Binding-site contacts:
Ligand atom C1 contacts residue LEU156 of chain 1.B at 4.4 Å (hydrophobic).
Ligand atom C4 contacts residue ASN132 of chain 1.B at 4.2 Å.
Ligand atom C6 contacts residue EDO1 of chain 1.HA at 3.8 Å.
Ligand atom O7 contacts residue THR110 of chain 1.B at 3.7 Å.
Ligand atom N2 contacts residue ASN132 of chain 1.B at 2.9 Å (h-bond).
Ligand atom C5 contacts residue ASN132 of chain 1.B at 3.7 Å.
Ligand atom C8 contacts residue LEU108 of chain 1.B at 4.0 Å (hydrophobic).
Ligand atom C5 contacts residue EDO1 of chain 1.HA at 3.4 Å.
Ligand atom C8 contacts residue THR110 of chain 1.B at 4.4 Å.
Ligand atom C7 contacts residue THR110 of chain 1.B at 4.4 Å.
Ligand atom O5 contacts residue LEU156 of chain 1.B at 3.7 Å.
Ligand atom O5 contacts residue EDO1 of chain 1.HA at 3.3 Å (h-bond).
Ligand atom C1 contacts residue ASN132 of chain 1.B at 1.4 Å.
Ligand atom O7 contacts residue ASN132 of chain 1.B at 3.0 Å (h-bond).
Ligand atom C8 contacts residue ASN132 of chain 1.B at 4.3 Å.
Ligand atom C3 contacts residue ASN132 of chain 1.B at 3.8 Å.
Ligand atom C2 contacts residue ASN132 of chain 1.B at 2.5 Å.
Ligand atom C1 contacts residue EDO1 of chain 1.HA at 3.5 Å.
Ligand atom O5 contacts residue ASN132 of chain 1.B at 2.4 Å (h-bond).
Ligand atom O6 contacts residue LEU156 of chain 1.B at 4.1 Å.
Ligand atom C7 contacts residue ASN132 of chain 1.B at 3.1 Å.

Sequence of chain 1.B:
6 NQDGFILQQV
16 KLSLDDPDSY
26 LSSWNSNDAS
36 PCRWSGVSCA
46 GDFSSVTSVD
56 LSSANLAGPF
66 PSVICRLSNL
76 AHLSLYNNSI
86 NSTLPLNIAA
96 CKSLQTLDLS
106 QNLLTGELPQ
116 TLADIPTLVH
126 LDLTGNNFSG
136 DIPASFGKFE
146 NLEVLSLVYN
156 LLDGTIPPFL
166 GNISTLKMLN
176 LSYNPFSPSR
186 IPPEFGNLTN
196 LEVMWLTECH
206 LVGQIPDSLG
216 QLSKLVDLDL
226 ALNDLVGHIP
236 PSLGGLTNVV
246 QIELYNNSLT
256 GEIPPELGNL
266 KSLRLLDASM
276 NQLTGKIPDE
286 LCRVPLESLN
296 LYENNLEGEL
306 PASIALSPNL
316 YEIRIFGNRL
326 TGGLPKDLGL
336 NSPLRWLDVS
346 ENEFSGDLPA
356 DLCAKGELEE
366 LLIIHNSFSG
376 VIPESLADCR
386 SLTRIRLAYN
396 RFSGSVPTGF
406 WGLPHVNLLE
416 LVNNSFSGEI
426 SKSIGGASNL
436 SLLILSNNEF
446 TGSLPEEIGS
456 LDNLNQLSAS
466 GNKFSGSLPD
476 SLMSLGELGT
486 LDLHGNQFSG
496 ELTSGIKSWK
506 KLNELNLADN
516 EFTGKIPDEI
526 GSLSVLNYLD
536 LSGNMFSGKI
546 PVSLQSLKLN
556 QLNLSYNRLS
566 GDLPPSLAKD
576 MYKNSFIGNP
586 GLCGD

A small-molecule ligand and the protein it binds are described below.
Small molecule (SMILES): CC(=O)N[C@@H]1[C@@H](O)[C@H](O)[C@@H](CO)O[C@H]1O